Sequence of chain 1.G:
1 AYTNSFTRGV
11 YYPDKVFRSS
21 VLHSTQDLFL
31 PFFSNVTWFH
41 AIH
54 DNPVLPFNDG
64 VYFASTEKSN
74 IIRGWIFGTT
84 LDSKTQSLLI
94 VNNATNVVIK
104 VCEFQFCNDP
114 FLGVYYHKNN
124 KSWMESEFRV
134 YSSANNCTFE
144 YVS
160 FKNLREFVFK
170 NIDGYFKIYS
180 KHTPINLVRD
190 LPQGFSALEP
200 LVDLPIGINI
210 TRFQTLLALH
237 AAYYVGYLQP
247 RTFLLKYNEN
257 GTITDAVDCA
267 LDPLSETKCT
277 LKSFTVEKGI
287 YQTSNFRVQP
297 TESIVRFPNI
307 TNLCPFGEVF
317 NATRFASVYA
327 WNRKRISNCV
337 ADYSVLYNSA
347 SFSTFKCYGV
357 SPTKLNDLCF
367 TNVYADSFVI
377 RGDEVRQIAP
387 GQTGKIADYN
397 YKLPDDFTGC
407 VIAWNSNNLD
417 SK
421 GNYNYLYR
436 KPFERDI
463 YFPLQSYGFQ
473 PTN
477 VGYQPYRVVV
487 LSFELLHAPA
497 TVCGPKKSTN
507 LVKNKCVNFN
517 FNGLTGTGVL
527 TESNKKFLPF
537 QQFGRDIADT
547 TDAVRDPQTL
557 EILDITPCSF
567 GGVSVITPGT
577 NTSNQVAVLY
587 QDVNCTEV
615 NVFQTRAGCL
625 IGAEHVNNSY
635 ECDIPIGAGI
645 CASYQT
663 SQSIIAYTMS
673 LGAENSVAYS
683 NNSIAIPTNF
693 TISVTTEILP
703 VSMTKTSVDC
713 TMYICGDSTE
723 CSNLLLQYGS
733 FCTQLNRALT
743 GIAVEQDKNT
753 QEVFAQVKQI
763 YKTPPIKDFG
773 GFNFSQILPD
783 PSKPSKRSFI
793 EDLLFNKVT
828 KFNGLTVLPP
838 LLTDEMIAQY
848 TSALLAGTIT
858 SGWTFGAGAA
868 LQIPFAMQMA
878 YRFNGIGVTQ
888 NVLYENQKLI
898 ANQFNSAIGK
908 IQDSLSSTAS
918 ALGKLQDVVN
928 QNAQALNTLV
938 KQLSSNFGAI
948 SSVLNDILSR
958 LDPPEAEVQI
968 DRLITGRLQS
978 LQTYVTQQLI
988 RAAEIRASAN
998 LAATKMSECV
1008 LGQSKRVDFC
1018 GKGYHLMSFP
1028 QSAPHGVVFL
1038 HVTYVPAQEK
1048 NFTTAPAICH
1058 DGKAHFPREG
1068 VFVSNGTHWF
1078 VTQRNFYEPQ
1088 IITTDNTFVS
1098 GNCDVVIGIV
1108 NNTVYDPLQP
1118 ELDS

Binding-site contacts:
Ligand atom N2 contacts residue ASN775 of chain 1.G at 3.0 Å (h-bond).
Ligand atom C1 contacts residue SER777 of chain 1.G at 3.5 Å.
Ligand atom O6 contacts residue SER777 of chain 1.G at 3.9 Å.
Ligand atom O5 contacts residue SER777 of chain 1.G at 3.3 Å (h-bond).
Ligand atom C5 contacts residue SER777 of chain 1.G at 3.5 Å.
Ligand atom C6 contacts residue GLN778 of chain 1.G at 3.6 Å.
Ligand atom C6 contacts residue SER777 of chain 1.G at 4.1 Å.
Ligand atom O7 contacts residue ASN775 of chain 1.G at 2.8 Å (h-bond).
Ligand atom C5 contacts residue ASN775 of chain 1.G at 3.7 Å.
Ligand atom O5 contacts residue ASN775 of chain 1.G at 2.3 Å (h-bond).
Ligand atom C7 contacts residue ASN775 of chain 1.G at 3.2 Å.
Ligand atom C4 contacts residue ASN775 of chain 1.G at 4.2 Å.
Ligand atom C2 contacts residue ASN775 of chain 1.G at 2.5 Å.
Ligand atom C1 contacts residue ASN775 of chain 1.G at 1.4 Å.
Ligand atom C5 contacts residue GLN778 of chain 1.G at 4.0 Å.
Ligand atom C3 contacts residue ASN775 of chain 1.G at 3.8 Å.
Ligand atom O6 contacts residue GLN778 of chain 1.G at 3.2 Å (h-bond).

The protein below binds the small molecule below.
Small molecule (SMILES): CC(=O)N[C@H]1[C@H](O[C@H]2[C@H](O)[C@@H](NC(C)=O)CO[C@@H]2CO)O[C@H](CO)[C@@H](O)[C@@H]1O